Sequence of chain 1.B:
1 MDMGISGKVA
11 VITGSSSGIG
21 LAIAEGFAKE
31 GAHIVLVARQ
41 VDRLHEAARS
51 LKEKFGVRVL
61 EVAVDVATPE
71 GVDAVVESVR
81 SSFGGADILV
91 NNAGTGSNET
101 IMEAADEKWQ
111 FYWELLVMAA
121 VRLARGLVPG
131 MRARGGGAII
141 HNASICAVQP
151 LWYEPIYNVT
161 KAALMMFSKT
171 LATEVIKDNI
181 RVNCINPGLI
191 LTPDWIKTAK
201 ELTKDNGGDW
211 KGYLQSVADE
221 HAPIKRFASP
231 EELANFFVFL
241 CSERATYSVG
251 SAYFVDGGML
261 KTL

Binding-site contacts:
Ligand atom O4 contacts residue PHE254 of chain 1.D at 3.4 Å.
Ligand atom O1 contacts residue LEU263 of chain 1.D at 2.9 Å (h-bond).
Ligand atom C1 contacts residue ALA252 of chain 1.B at 4.2 Å (hydrophobic).
Ligand atom C4 contacts residue LEU263 of chain 1.B at 4.5 Å (hydrophobic).
Ligand atom C1 contacts residue LEU263 of chain 1.D at 2.1 Å (hydrophobic).
Ligand atom C3 contacts residue ALA252 of chain 1.B at 3.7 Å (hydrophobic).
Ligand atom O2 contacts residue PHE254 of chain 1.B at 3.2 Å.
Ligand atom C2 contacts residue LEU263 of chain 1.D at 3.0 Å (hydrophobic).
Ligand atom C4 contacts residue PHE254 of chain 1.B at 4.3 Å (hydrophobic).
Ligand atom O1 contacts residue ALA252 of chain 1.B at 4.2 Å.
Ligand atom C4 contacts residue PHE254 of chain 1.D at 4.2 Å (hydrophobic).
Ligand atom O3 contacts residue ALA252 of chain 1.B at 2.4 Å (h-bond).
Ligand atom C5 contacts residue ALA252 of chain 1.D at 4.4 Å (hydrophobic).
Ligand atom C5 contacts residue LEU263 of chain 1.B at 3.5 Å (hydrophobic).
Ligand atom C2 contacts residue PHE254 of chain 1.B at 4.2 Å (hydrophobic).
Ligand atom O5 contacts residue ALA252 of chain 1.D at 4.2 Å.
Ligand atom C3 contacts residue ALA252 of chain 1.D at 4.4 Å (hydrophobic).
Ligand atom O1 contacts residue PHE254 of chain 1.D at 4.3 Å.
Ligand atom O2 contacts residue LEU263 of chain 1.D at 3.6 Å.
Ligand atom C4 contacts residue ALA252 of chain 1.D at 3.5 Å (hydrophobic).
Ligand atom C3 contacts residue PHE254 of chain 1.B at 4.2 Å (hydrophobic).
Ligand atom O5 contacts residue LEU260 of chain 1.B at 4.3 Å.
Ligand atom O2 contacts residue MET165 of chain 1.B at 4.1 Å.
Ligand atom O4 contacts residue ALA252 of chain 1.D at 2.3 Å (h-bond).
Ligand atom O5 contacts residue MET165 of chain 1.D at 4.5 Å.
Ligand atom O4 contacts residue ALA252 of chain 1.B at 4.2 Å.
Ligand atom O1 contacts residue LEU260 of chain 1.D at 3.6 Å.
Ligand atom O5 contacts residue LEU263 of chain 1.B at 2.3 Å (h-bond).
Ligand atom O3 contacts residue ALA252 of chain 1.D at 4.4 Å.
Ligand atom O3 contacts residue TYR253 of chain 1.B at 4.4 Å.
Ligand atom O3 contacts residue PHE254 of chain 1.B at 3.4 Å.
Ligand atom C1 contacts residue MET165 of chain 1.B at 4.0 Å (hydrophobic).
Ligand atom O4 contacts residue TYR253 of chain 1.D at 4.3 Å.
Ligand atom C3 contacts residue PHE254 of chain 1.D at 4.3 Å (hydrophobic).
Ligand atom C6 contacts residue LEU263 of chain 1.B at 3.7 Å (hydrophobic).
Ligand atom C5 contacts residue PHE254 of chain 1.D at 4.1 Å (hydrophobic).
Ligand atom O6 contacts residue LEU263 of chain 1.D at 3.2 Å (h-bond).
Ligand atom C3 contacts residue LEU263 of chain 1.D at 4.2 Å (hydrophobic).
Ligand atom C4 contacts residue ALA252 of chain 1.B at 4.3 Å (hydrophobic).

Sequence of chain 1.D:
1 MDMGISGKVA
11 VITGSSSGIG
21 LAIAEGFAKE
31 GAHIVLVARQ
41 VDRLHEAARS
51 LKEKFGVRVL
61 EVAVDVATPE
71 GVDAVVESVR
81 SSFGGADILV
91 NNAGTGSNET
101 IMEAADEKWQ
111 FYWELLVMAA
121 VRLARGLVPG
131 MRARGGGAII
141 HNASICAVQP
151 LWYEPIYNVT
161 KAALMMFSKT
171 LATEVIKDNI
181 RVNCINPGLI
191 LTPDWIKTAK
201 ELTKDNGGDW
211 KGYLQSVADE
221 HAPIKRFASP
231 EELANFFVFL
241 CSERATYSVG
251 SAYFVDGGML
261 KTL

The protein below binds the small molecule below.
Small molecule (SMILES): OC[C@@]1(O)OC[C@H](O)[C@@H](O)[C@@H]1O